Sequence of chain 1.D:
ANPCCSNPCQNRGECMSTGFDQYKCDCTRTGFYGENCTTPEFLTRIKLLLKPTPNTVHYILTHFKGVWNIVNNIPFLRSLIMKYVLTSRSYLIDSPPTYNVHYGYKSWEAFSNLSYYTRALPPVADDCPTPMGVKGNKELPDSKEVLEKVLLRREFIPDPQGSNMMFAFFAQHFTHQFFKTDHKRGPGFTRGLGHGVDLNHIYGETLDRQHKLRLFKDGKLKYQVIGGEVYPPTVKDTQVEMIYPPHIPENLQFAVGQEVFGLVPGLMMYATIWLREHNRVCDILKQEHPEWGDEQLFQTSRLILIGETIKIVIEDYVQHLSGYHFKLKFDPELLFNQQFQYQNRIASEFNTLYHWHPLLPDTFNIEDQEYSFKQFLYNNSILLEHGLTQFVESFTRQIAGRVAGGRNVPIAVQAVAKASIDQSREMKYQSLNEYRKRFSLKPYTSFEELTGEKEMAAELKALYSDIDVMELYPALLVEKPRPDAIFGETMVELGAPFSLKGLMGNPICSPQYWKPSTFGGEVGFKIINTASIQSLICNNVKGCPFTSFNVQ

Binding-site contacts:
Ligand atom N2 contacts residue ASN113 of chain 1.C at 3.2 Å (h-bond).
Ligand atom O6 contacts residue LEU207 of chain 1.D at 4.3 Å.
Ligand atom O5 contacts residue TYR116 of chain 1.C at 3.8 Å.
Ligand atom C5 contacts residue ARG185 of chain 1.C at 3.4 Å.
Ligand atom C4 contacts residue ARG185 of chain 1.C at 3.6 Å.
Ligand atom C1 contacts residue SER115 of chain 1.C at 4.1 Å.
Ligand atom C5 contacts residue PHE189 of chain 1.C at 4.3 Å (hydrophobic).
Ligand atom C2 contacts residue ASN113 of chain 1.C at 2.6 Å.
Ligand atom O7 contacts residue ASN113 of chain 1.C at 3.8 Å.
Ligand atom O7 contacts residue LEU207 of chain 1.D at 4.3 Å.
Ligand atom C3 contacts residue ASN113 of chain 1.C at 4.0 Å.
Ligand atom O6 contacts residue TYR116 of chain 1.C at 3.6 Å.
Ligand atom C7 contacts residue ARG185 of chain 1.C at 3.3 Å.
Ligand atom C6 contacts residue PHE189 of chain 1.C at 3.8 Å (hydrophobic).
Ligand atom O7 contacts residue ARG185 of chain 1.C at 4.2 Å.
Ligand atom O5 contacts residue GLU109 of chain 1.C at 3.6 Å.
Ligand atom N2 contacts residue ARG185 of chain 1.C at 2.9 Å (salt-bridge).
Ligand atom C2 contacts residue ARG185 of chain 1.C at 3.6 Å.
Ligand atom C6 contacts residue ARG185 of chain 1.C at 3.7 Å.
Ligand atom C8 contacts residue ARG185 of chain 1.C at 3.4 Å.
Ligand atom C1 contacts residue ARG185 of chain 1.C at 3.8 Å.
Ligand atom O4 contacts residue ARG185 of chain 1.C at 2.8 Å (salt-bridge).
Ligand atom N2 contacts residue SER115 of chain 1.C at 4.2 Å.
Ligand atom C7 contacts residue ASN113 of chain 1.C at 3.7 Å.
Ligand atom O6 contacts residue GLU109 of chain 1.C at 4.5 Å.
Ligand atom C1 contacts residue GLU109 of chain 1.C at 3.9 Å.
Ligand atom C5 contacts residue ASN113 of chain 1.C at 3.7 Å.
Ligand atom C1 contacts residue ASN113 of chain 1.C at 1.5 Å.
Ligand atom C4 contacts residue ASN113 of chain 1.C at 4.4 Å.
Ligand atom O6 contacts residue ASP208 of chain 1.D at 4.0 Å.
Ligand atom O5 contacts residue ASN113 of chain 1.C at 2.3 Å (h-bond).
Ligand atom O3 contacts residue LEU207 of chain 1.D at 4.3 Å.
Ligand atom C1 contacts residue TYR116 of chain 1.C at 4.3 Å (hydrophobic).
Ligand atom C6 contacts residue TYR116 of chain 1.C at 3.8 Å (hydrophobic).
Ligand atom C3 contacts residue ARG185 of chain 1.C at 4.2 Å.

Sequence of chain 1.C:
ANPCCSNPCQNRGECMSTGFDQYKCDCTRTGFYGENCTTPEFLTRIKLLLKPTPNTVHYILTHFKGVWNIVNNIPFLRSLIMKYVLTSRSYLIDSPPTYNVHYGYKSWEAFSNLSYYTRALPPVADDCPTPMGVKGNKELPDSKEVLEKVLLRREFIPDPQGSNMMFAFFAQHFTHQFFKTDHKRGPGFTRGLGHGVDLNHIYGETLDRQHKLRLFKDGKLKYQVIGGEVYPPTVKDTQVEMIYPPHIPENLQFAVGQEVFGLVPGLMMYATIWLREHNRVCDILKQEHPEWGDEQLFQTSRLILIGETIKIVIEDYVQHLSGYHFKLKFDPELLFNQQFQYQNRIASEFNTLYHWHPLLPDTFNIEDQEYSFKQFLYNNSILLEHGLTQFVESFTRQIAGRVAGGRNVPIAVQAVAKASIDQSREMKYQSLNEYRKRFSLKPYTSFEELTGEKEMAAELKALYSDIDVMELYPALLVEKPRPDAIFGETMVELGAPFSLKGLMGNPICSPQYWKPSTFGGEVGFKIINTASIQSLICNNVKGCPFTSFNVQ

The protein below binds the small molecule below.
Small molecule (SMILES): CC(=O)N[C@H]1[C@H](O[C@H]2[C@H](O)[C@@H](NC(C)=O)CO[C@@H]2CO)O[C@H](CO)[C@@H](O[C@@H]2O[C@H](CO)[C@@H](O)[C@H](O)[C@H]2NC(C)=O)[C@@H]1O